Sequence of chain 2.A:
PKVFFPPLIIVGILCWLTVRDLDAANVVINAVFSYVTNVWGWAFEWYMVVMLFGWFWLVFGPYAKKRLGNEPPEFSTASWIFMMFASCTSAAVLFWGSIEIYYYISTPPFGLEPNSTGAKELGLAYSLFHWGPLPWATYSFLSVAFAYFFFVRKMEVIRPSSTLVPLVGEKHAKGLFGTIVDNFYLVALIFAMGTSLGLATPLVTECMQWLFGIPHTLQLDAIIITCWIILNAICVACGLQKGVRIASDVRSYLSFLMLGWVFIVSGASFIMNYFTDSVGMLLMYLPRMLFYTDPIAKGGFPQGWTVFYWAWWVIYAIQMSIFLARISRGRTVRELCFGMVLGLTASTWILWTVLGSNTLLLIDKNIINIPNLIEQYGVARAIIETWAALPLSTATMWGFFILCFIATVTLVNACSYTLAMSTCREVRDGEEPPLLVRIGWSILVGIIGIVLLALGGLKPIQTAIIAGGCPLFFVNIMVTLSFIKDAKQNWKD

Binding-site contacts:
Ligand atom O1B contacts residue GLY310 of chain 2.A at 3.3 Å (h-bond).
Ligand atom C2 contacts residue GLY311 of chain 2.A at 3.6 Å.
Ligand atom O3 contacts residue TRP316 of chain 2.A at 3.8 Å.
Ligand atom C5B contacts residue TYR114 of chain 2.A at 3.5 Å (hydrophobic).
Ligand atom C5C contacts residue TRP316 of chain 2.A at 2.5 Å (hydrophobic).
Ligand atom N5 contacts residue TRP316 of chain 2.A at 3.9 Å.
Ligand atom C5C contacts residue TYR114 of chain 2.A at 4.4 Å (hydrophobic).
Ligand atom C3 contacts residue GLY311 of chain 2.A at 4.4 Å.
Ligand atom O3 contacts residue GLY315 of chain 2.A at 4.4 Å.
Ligand atom O3 contacts residue GLY311 of chain 2.A at 4.0 Å.
Ligand atom C1 contacts residue GLY310 of chain 2.A at 4.3 Å.
Ligand atom O3 contacts residue PHE312 of chain 2.A at 3.8 Å.
Ligand atom N5 contacts residue TYR114 of chain 2.A at 4.3 Å.
Ligand atom C5A contacts residue TRP316 of chain 2.A at 4.2 Å (hydrophobic).
Ligand atom C5A contacts residue TYR114 of chain 2.A at 4.3 Å (hydrophobic).

A small-molecule ligand and the protein it binds are described below.
Small molecule (SMILES): C[N+](C)(C)C[C@H](O)CC(=O)O